A protein and the small-molecule ligand that binds it are described below.
Small molecule (SMILES): CC(=O)N[C@@H]1[C@@H](O)[C@H](O)[C@@H](CO)O[C@H]1O

Binding-site contacts:
Ligand atom C1 contacts residue ASN154 of chain 22.A at 1.6 Å.
Ligand atom C8 contacts residue ILE152 of chain 22.A at 4.3 Å (hydrophobic).
Ligand atom N2 contacts residue ASN154 of chain 22.A at 3.0 Å (h-bond).
Ligand atom C1 contacts residue THR160 of chain 22.A at 3.0 Å.
Ligand atom C3 contacts residue ASN154 of chain 22.A at 3.9 Å.
Ligand atom C8 contacts residue ASN154 of chain 22.A at 4.1 Å.
Ligand atom C4 contacts residue THR160 of chain 22.A at 3.6 Å.
Ligand atom C6 contacts residue HIS158 of chain 22.A at 4.0 Å.
Ligand atom O5 contacts residue THR160 of chain 22.A at 3.2 Å.
Ligand atom C4 contacts residue ASN154 of chain 22.A at 4.3 Å.
Ligand atom C5 contacts residue THR160 of chain 22.A at 3.7 Å.
Ligand atom O6 contacts residue HIS158 of chain 22.A at 3.4 Å (h-bond).
Ligand atom C7 contacts residue THR160 of chain 22.A at 3.4 Å.
Ligand atom O5 contacts residue HIS158 of chain 22.A at 3.8 Å.
Ligand atom O3 contacts residue THR160 of chain 22.A at 4.3 Å.
Ligand atom O7 contacts residue ASN154 of chain 22.A at 2.7 Å (h-bond).
Ligand atom C2 contacts residue THR160 of chain 22.A at 2.7 Å.
Ligand atom C3 contacts residue THR160 of chain 22.A at 3.9 Å.
Ligand atom C2 contacts residue ASN154 of chain 22.A at 2.5 Å.
Ligand atom C5 contacts residue ASN154 of chain 22.A at 3.8 Å.
Ligand atom C6 contacts residue THR160 of chain 22.A at 3.7 Å.
Ligand atom C7 contacts residue ASN154 of chain 22.A at 3.0 Å.
Ligand atom O7 contacts residue ASP161 of chain 22.A at 3.7 Å.
Ligand atom O5 contacts residue ASN154 of chain 22.A at 2.4 Å (h-bond).
Ligand atom N2 contacts residue THR160 of chain 22.A at 3.5 Å.
Ligand atom C8 contacts residue VAL153 of chain 22.A at 4.4 Å (hydrophobic).
Ligand atom O7 contacts residue THR160 of chain 22.A at 2.5 Å.

Sequence of chain 22.A:
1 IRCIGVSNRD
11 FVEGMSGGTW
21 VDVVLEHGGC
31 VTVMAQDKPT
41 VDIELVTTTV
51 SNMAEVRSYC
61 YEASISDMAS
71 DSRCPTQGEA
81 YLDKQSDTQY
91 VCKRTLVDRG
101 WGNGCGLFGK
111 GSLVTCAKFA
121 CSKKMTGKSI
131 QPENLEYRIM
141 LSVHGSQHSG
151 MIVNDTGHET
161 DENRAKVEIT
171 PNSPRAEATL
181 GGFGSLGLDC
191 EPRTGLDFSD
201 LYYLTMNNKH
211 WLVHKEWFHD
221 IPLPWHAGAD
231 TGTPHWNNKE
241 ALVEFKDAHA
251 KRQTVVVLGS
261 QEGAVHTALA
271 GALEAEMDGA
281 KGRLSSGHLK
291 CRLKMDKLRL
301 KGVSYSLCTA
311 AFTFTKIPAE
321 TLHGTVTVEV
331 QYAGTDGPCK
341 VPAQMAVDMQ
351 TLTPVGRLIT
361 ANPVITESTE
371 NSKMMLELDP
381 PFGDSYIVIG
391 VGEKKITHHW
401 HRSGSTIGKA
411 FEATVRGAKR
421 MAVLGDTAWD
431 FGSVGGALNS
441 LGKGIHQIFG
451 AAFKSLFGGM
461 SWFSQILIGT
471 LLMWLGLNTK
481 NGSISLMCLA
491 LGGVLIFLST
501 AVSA